Binding-site contacts:
Ligand atom C1 contacts residue GLN893 of chain 1.C at 4.4 Å.
Ligand atom O5 contacts residue ASN1072 of chain 1.B at 2.3 Å (h-bond).
Ligand atom C1 contacts residue ASN1072 of chain 1.B at 1.4 Å.
Ligand atom C7 contacts residue ASN1072 of chain 1.B at 3.3 Å.
Ligand atom C8 contacts residue ASN1072 of chain 1.B at 3.9 Å.
Ligand atom C8 contacts residue GLU1070 of chain 1.B at 3.9 Å.
Ligand atom N2 contacts residue ASN1072 of chain 1.B at 3.0 Å (h-bond).
Ligand atom C4 contacts residue ASN1072 of chain 1.B at 4.2 Å.
Ligand atom C4 contacts residue ALA704 of chain 1.B at 4.5 Å (hydrophobic).
Ligand atom C5 contacts residue ALA704 of chain 1.B at 4.3 Å (hydrophobic).
Ligand atom C3 contacts residue ALA704 of chain 1.B at 4.1 Å (hydrophobic).
Ligand atom O4 contacts residue ALA704 of chain 1.B at 4.3 Å.
Ligand atom O7 contacts residue ASN1072 of chain 1.B at 3.3 Å (h-bond).
Ligand atom C3 contacts residue ASN1072 of chain 1.B at 3.8 Å.
Ligand atom C5 contacts residue ASN1072 of chain 1.B at 3.7 Å.
Ligand atom C2 contacts residue ASN1072 of chain 1.B at 2.5 Å.

The small molecule below binds the protein below.
Small molecule (SMILES): CC(=O)N[C@@H]1[C@@H](O)[C@H](O)[C@@H](CO)O[C@H]1O

Sequence of chain 1.B:
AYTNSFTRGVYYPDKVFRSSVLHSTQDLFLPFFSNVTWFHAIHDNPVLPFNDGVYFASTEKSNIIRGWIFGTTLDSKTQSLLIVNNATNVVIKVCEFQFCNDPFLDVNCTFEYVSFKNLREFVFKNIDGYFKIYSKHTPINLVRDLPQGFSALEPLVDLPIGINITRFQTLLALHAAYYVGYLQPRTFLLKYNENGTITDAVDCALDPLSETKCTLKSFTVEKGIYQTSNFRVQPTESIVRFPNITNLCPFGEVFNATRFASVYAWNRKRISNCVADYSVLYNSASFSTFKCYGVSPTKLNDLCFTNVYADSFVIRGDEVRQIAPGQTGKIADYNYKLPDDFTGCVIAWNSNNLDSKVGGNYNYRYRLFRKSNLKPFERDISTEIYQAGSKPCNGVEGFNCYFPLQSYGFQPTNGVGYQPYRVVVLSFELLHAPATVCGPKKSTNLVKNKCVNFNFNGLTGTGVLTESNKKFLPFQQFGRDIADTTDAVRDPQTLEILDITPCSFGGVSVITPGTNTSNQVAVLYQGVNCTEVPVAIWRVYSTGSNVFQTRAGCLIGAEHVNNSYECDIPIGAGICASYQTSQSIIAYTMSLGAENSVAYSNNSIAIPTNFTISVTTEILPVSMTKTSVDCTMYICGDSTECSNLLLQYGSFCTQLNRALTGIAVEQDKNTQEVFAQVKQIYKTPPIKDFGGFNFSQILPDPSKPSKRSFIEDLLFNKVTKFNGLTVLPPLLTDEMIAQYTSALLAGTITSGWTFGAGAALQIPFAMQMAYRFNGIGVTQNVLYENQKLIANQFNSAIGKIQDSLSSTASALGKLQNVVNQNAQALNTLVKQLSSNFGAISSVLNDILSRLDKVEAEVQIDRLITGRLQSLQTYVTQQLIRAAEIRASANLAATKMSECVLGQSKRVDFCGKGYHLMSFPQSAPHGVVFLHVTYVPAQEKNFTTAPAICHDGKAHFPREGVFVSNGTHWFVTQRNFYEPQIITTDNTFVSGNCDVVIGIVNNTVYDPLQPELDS

Sequence of chain 1.C:
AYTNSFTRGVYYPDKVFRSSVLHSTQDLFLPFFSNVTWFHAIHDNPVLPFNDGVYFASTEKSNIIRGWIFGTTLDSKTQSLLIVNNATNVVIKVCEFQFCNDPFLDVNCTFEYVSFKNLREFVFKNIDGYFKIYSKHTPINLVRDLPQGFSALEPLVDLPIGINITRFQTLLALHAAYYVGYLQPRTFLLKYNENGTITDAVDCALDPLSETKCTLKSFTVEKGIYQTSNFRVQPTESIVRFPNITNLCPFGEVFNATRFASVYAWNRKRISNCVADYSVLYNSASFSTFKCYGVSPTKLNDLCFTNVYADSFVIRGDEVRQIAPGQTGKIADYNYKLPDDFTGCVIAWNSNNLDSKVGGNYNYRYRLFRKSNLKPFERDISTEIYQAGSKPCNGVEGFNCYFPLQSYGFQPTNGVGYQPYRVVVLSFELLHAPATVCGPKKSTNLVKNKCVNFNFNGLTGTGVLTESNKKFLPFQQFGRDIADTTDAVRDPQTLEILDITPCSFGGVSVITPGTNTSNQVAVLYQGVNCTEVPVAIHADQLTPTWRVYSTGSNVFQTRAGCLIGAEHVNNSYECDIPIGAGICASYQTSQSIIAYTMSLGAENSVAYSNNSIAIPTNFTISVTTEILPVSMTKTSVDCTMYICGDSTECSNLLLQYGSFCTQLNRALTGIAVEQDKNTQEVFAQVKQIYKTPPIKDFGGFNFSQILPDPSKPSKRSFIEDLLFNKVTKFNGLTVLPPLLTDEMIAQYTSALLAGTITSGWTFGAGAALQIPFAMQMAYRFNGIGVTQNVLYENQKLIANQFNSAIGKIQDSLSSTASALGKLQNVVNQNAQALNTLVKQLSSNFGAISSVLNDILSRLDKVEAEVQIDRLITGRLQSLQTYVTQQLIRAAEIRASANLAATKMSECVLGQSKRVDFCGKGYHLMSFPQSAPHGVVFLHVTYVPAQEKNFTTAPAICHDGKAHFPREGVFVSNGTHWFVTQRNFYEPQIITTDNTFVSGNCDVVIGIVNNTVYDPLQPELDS